Sequence of chain 1.A:
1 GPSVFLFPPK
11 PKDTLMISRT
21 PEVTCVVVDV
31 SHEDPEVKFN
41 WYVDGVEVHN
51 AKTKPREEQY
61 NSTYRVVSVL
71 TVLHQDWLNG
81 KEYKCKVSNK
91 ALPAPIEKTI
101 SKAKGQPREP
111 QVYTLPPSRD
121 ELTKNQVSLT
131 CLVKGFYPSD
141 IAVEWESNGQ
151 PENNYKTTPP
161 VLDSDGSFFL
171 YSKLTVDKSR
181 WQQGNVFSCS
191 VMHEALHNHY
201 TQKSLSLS

A small-molecule ligand and the protein it binds are described below.
Small molecule (SMILES): CC(=O)N[C@H]1[C@H](O[C@H]2[C@H](O)[C@@H](NC(C)=O)CO[C@@H]2CO[C@@H]2O[C@@H](C)[C@@H](O)[C@@H](O)[C@@H]2O)O[C@H](CO)[C@@H](O[C@@H]2O[C@H](CO[C@H]3O[C@H](CO)[C@@H](O)[C@H](O)[C@@H]3O[C@@H]3O[C@H](CO)[C@@H](O)[C@H](O)[C@H]3NC(C)=O)[C@@H](O)[C@H](O[C@H]3O[C@H](CO)[C@@H](O)[C@H](O)[C@@H]3O[C@@H]3O[C@H](CO)[C@@H](O)[C@H](O)[C@H]3NC(C)=O)[C@@H]2O)[C@@H]1O

Binding-site contacts:
Ligand atom C1 contacts residue THR63 of chain 1.A at 3.6 Å.
Ligand atom C3 contacts residue LYS10 of chain 1.A at 3.7 Å.
Ligand atom O7 contacts residue ASN61 of chain 1.A at 2.9 Å (h-bond).
Ligand atom C7 contacts residue ASP29 of chain 1.A at 3.7 Å.
Ligand atom C5 contacts residue ASN61 of chain 1.A at 3.6 Å.
Ligand atom C8 contacts residue ARG65 of chain 1.A at 3.6 Å.
Ligand atom O6 contacts residue PHE5 of chain 1.A at 3.5 Å.
Ligand atom C6 contacts residue GLN59 of chain 1.A at 3.7 Å.
Ligand atom N2 contacts residue ASN61 of chain 1.A at 2.8 Å (h-bond).
Ligand atom O5 contacts residue ASN61 of chain 1.A at 2.4 Å (h-bond).
Ligand atom N2 contacts residue ASP29 of chain 1.A at 2.8 Å (salt-bridge).
Ligand atom C1 contacts residue ASN61 of chain 1.A at 1.4 Å.
Ligand atom O5 contacts residue PHE5 of chain 1.A at 3.4 Å.
Ligand atom C2 contacts residue ASN61 of chain 1.A at 2.3 Å.
Ligand atom C6 contacts residue THR24 of chain 1.A at 3.6 Å.
Ligand atom C1 contacts residue PHE5 of chain 1.A at 3.7 Å (hydrophobic).
Ligand atom O7 contacts residue ARG65 of chain 1.A at 3.0 Å (salt-bridge).
Ligand atom C6 contacts residue ASN61 of chain 1.A at 3.5 Å.
Ligand atom O4 contacts residue BMA3 of chain 1.D at 3.6 Å.
Ligand atom O5 contacts residue GLN59 of chain 1.A at 3.5 Å (h-bond).
Ligand atom C7 contacts residue ARG65 of chain 1.A at 3.7 Å.
Ligand atom C6 contacts residue TYR60 of chain 1.A at 3.5 Å (hydrophobic).
Ligand atom C6 contacts residue MAN4 of chain 1.D at 3.7 Å.
Ligand atom C1 contacts residue GLN59 of chain 1.A at 3.7 Å.
Ligand atom C4 contacts residue MAN4 of chain 1.D at 3.3 Å.
Ligand atom O3 contacts residue LYS10 of chain 1.A at 2.9 Å (salt-bridge).
Ligand atom C5 contacts residue PHE7 of chain 1.A at 3.6 Å (hydrophobic).
Ligand atom O4 contacts residue VAL28 of chain 1.A at 3.6 Å.
Ligand atom O7 contacts residue VAL28 of chain 1.A at 3.6 Å.
Ligand atom C2 contacts residue ASP29 of chain 1.A at 3.7 Å.
Ligand atom C2 contacts residue PHE5 of chain 1.A at 3.5 Å (hydrophobic).
Ligand atom C3 contacts residue PHE5 of chain 1.A at 3.6 Å (hydrophobic).
Ligand atom C8 contacts residue ASP29 of chain 1.A at 3.6 Å.
Ligand atom C1 contacts residue PHE7 of chain 1.A at 3.7 Å (hydrophobic).
Ligand atom C3 contacts residue ASN61 of chain 1.A at 3.7 Å.
Ligand atom C7 contacts residue ASN61 of chain 1.A at 3.1 Å.
Ligand atom C6 contacts residue PHE7 of chain 1.A at 3.7 Å (hydrophobic).
Ligand atom O4 contacts residue MAN4 of chain 1.D at 2.4 Å (h-bond).
Ligand atom O6 contacts residue PHE7 of chain 1.A at 3.7 Å.
Ligand atom C5 contacts residue MAN4 of chain 1.D at 3.4 Å.